Binding-site contacts:
Ligand atom CZ contacts residue LYS51 of chain 1.A at 3.5 Å.
Ligand atom CE1 contacts residue VAL47 of chain 1.A at 3.7 Å (hydrophobic).
Ligand atom CG contacts residue MET65 of chain 1.A at 3.8 Å (hydrophobic).
Ligand atom CG2 contacts residue GLU228 of chain 1.A at 3.1 Å.
Ligand atom OH contacts residue PHE56 of chain 1.A at 3.4 Å.
Ligand atom CD1 contacts residue LYS51 of chain 1.A at 4.0 Å.
Ligand atom CA contacts residue GLU228 of chain 1.A at 3.9 Å.
Ligand atom CZ contacts residue GLN64 of chain 1.A at 3.5 Å.
Ligand atom C contacts residue GLU228 of chain 1.A at 3.7 Å.
Ligand atom N contacts residue GLU228 of chain 1.A at 3.2 Å (salt-bridge).
Ligand atom CG contacts residue MET65 of chain 1.A at 3.6 Å (hydrophobic).
Ligand atom CD1 contacts residue VAL47 of chain 1.A at 3.7 Å (hydrophobic).
Ligand atom CE1 contacts residue LYS51 of chain 1.A at 3.5 Å.
Ligand atom CE2 contacts residue MET65 of chain 1.A at 3.9 Å (hydrophobic).
Ligand atom CE1 contacts residue ILE68 of chain 1.A at 3.9 Å (hydrophobic).
Ligand atom CE2 contacts residue GLN69 of chain 1.A at 3.8 Å.
Ligand atom CB contacts residue MET65 of chain 1.A at 3.8 Å (hydrophobic).
Ligand atom CE2 contacts residue MET65 of chain 1.A at 3.8 Å (hydrophobic).
Ligand atom CD1 contacts residue GLU228 of chain 1.A at 3.8 Å.
Ligand atom CB contacts residue GLU228 of chain 1.A at 3.8 Å.
Ligand atom O contacts residue LYS51 of chain 1.A at 2.9 Å (salt-bridge).
Ligand atom CE2 contacts residue LYS51 of chain 1.A at 4.0 Å.
Ligand atom CD2 contacts residue MET65 of chain 1.A at 3.4 Å (hydrophobic).
Ligand atom N contacts residue GLU228 of chain 1.A at 3.0 Å (salt-bridge).
Ligand atom CE2 contacts residue GLN64 of chain 1.A at 3.5 Å.
Ligand atom CG1 contacts residue MET225 of chain 1.A at 3.9 Å (hydrophobic).
Ligand atom CD2 contacts residue GLN69 of chain 1.A at 3.6 Å.
Ligand atom CE1 contacts residue LEU43 of chain 1.A at 3.8 Å (hydrophobic).
Ligand atom CA contacts residue GLU228 of chain 1.A at 3.5 Å.
Ligand atom CE1 contacts residue VAL47 of chain 1.A at 3.6 Å (hydrophobic).
Ligand atom CZ contacts residue VAL44 of chain 1.A at 3.8 Å (hydrophobic).
Ligand atom OH contacts residue LYS51 of chain 1.A at 3.6 Å.
Ligand atom CB contacts residue GLU228 of chain 1.A at 3.3 Å.
Ligand atom CA contacts residue MET225 of chain 1.A at 3.9 Å (hydrophobic).
Ligand atom CD1 contacts residue MET225 of chain 1.A at 3.9 Å (hydrophobic).
Ligand atom OH contacts residue GLN64 of chain 1.A at 2.7 Å (h-bond).
Ligand atom NZ contacts residue MET65 of chain 1.A at 4.0 Å.
Ligand atom CD1 contacts residue MET225 of chain 1.A at 3.9 Å (hydrophobic).
Ligand atom OD2 contacts residue MET65 of chain 1.A at 3.4 Å.
Ligand atom CG contacts residue GLN69 of chain 1.A at 3.8 Å.

Sequence of chain 1.A:
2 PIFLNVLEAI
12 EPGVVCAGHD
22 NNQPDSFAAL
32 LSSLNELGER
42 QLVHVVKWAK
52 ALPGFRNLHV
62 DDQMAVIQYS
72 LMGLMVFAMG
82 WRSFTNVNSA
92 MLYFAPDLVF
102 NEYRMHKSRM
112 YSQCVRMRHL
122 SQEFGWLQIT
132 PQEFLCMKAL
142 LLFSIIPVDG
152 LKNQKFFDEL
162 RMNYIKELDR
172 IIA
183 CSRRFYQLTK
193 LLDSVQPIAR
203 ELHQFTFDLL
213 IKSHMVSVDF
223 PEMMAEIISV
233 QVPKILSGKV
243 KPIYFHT

The small molecule below binds the protein below.
Small molecule (SMILES): CC[C@H](C)[C@H](NC(=O)[C@@H](N)Cc1ccc(O)cc1)C(=O)N[C@@H](Cc1ccccc1)C(=O)N[C@@H](CC(=O)O)C(=O)N[C@@H](CC(C)C)C(=O)N[C@@H](Cc1ccccc1)C(=O)N[C@@H](Cc1ccc(O)cc1)C(=O)N[C@@H](CCCCN)C(=O)N[C@@H](C)C=O